Binding-site contacts:
Ligand atom C1 contacts residue PRO125 of chain 3.A at 4.0 Å (hydrophobic).
Ligand atom C1 contacts residue PHE123 of chain 3.A at 3.8 Å (hydrophobic).
Ligand atom O3 contacts residue PHE123 of chain 3.A at 3.9 Å.
Ligand atom C2 contacts residue TYR136 of chain 3.A at 4.3 Å (hydrophobic).
Ligand atom C1 contacts residue TYR136 of chain 3.A at 4.0 Å (hydrophobic).
Ligand atom O1 contacts residue TYR136 of chain 3.A at 3.8 Å.
Ligand atom O1 contacts residue SER129 of chain 3.A at 3.3 Å.
Ligand atom O3 contacts residue LEU137 of chain 3.A at 4.0 Å.
Ligand atom C1 contacts residue SER129 of chain 3.A at 4.0 Å.
Ligand atom C2 contacts residue SER134 of chain 3.A at 4.1 Å.
Ligand atom O2 contacts residue GLY133 of chain 3.A at 4.2 Å.
Ligand atom C3 contacts residue SER134 of chain 3.A at 4.4 Å.
Ligand atom O3 contacts residue PRO186 of chain 1.A at 3.6 Å.
Ligand atom O2 contacts residue LEU137 of chain 3.A at 3.0 Å (h-bond).
Ligand atom O2 contacts residue SER134 of chain 3.A at 2.9 Å (h-bond).
Ligand atom O2 contacts residue GLY135 of chain 3.A at 4.3 Å.
Ligand atom O2 contacts residue TYR136 of chain 3.A at 3.5 Å (h-bond).
Ligand atom C2 contacts residue LEU137 of chain 3.A at 3.8 Å (hydrophobic).
Ligand atom O1 contacts residue GLY133 of chain 3.A at 3.6 Å.
Ligand atom C3 contacts residue PHE123 of chain 3.A at 3.7 Å (hydrophobic).
Ligand atom C2 contacts residue PHE123 of chain 3.A at 3.8 Å (hydrophobic).

Sequence of chain 3.A:
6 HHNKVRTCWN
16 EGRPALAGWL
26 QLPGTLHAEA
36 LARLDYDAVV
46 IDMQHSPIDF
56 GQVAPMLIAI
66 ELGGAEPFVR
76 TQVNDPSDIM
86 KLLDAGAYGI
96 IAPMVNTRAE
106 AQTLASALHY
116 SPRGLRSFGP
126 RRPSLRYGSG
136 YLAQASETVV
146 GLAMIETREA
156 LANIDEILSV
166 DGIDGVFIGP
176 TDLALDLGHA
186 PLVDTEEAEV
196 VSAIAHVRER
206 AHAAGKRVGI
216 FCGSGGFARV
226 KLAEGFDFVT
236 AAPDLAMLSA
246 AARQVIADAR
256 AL

This protein binds this small molecule.
Small molecule (SMILES): O=C[C@H](O)CO

Sequence of chain 1.A:
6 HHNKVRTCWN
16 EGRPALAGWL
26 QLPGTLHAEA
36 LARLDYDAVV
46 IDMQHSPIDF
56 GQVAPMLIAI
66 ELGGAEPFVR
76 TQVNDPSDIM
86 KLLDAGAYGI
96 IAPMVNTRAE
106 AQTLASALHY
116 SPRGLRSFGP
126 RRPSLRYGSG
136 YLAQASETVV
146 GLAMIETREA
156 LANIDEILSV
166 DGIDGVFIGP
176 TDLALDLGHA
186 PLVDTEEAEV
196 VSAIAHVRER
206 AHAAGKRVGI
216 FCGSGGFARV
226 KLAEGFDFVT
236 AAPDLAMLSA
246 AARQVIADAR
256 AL